This protein binds this small molecule.
Small molecule (SMILES): CC(=O)N[C@H]1[C@H](O[C@H]2[C@H](O)[C@@H](NC(C)=O)CO[C@@H]2CO)O[C@H](CO)[C@@H](O)[C@@H]1O

Binding-site contacts:
Ligand atom O5 contacts residue ASN203 of chain 1.A at 2.3 Å (h-bond).
Ligand atom C4 contacts residue ASN203 of chain 1.A at 4.3 Å.
Ligand atom C2 contacts residue ASN203 of chain 1.A at 2.6 Å.
Ligand atom C6 contacts residue GLU206 of chain 1.A at 3.7 Å.
Ligand atom C5 contacts residue ASN203 of chain 1.A at 3.6 Å.
Ligand atom C7 contacts residue GLU206 of chain 1.A at 4.1 Å.
Ligand atom O7 contacts residue GLN201 of chain 1.A at 3.9 Å.
Ligand atom C6 contacts residue THR205 of chain 1.A at 3.6 Å.
Ligand atom C8 contacts residue THR205 of chain 1.A at 3.9 Å.
Ligand atom C7 contacts residue ILE168 of chain 1.A at 3.8 Å (hydrophobic).
Ligand atom O6 contacts residue GLU206 of chain 1.A at 4.0 Å.
Ligand atom O7 contacts residue THR205 of chain 1.A at 3.8 Å.
Ligand atom C7 contacts residue GLN201 of chain 1.A at 4.5 Å.
Ligand atom O7 contacts residue ASN203 of chain 1.A at 3.3 Å (h-bond).
Ligand atom C7 contacts residue THR205 of chain 1.A at 4.2 Å.
Ligand atom C8 contacts residue GLN201 of chain 1.A at 4.2 Å.
Ligand atom N2 contacts residue GLU206 of chain 1.A at 4.4 Å.
Ligand atom C1 contacts residue THR205 of chain 1.A at 3.5 Å.
Ligand atom C8 contacts residue ASN203 of chain 1.A at 4.5 Å.
Ligand atom C5 contacts residue THR205 of chain 1.A at 3.5 Å.
Ligand atom C7 contacts residue ASN203 of chain 1.A at 3.3 Å.
Ligand atom O7 contacts residue LYS241 of chain 1.A at 3.8 Å.
Ligand atom C1 contacts residue ILE168 of chain 1.A at 4.1 Å (hydrophobic).
Ligand atom C3 contacts residue ASN203 of chain 1.A at 3.9 Å.
Ligand atom C1 contacts residue ASN203 of chain 1.A at 1.4 Å.
Ligand atom N2 contacts residue ILE168 of chain 1.A at 3.8 Å.
Ligand atom O5 contacts residue THR205 of chain 1.A at 3.6 Å (h-bond).
Ligand atom C8 contacts residue ILE168 of chain 1.A at 3.6 Å (hydrophobic).
Ligand atom O7 contacts residue GLU206 of chain 1.A at 3.2 Å (salt-bridge).
Ligand atom N2 contacts residue ASN203 of chain 1.A at 3.0 Å (h-bond).

Sequence of chain 1.A:
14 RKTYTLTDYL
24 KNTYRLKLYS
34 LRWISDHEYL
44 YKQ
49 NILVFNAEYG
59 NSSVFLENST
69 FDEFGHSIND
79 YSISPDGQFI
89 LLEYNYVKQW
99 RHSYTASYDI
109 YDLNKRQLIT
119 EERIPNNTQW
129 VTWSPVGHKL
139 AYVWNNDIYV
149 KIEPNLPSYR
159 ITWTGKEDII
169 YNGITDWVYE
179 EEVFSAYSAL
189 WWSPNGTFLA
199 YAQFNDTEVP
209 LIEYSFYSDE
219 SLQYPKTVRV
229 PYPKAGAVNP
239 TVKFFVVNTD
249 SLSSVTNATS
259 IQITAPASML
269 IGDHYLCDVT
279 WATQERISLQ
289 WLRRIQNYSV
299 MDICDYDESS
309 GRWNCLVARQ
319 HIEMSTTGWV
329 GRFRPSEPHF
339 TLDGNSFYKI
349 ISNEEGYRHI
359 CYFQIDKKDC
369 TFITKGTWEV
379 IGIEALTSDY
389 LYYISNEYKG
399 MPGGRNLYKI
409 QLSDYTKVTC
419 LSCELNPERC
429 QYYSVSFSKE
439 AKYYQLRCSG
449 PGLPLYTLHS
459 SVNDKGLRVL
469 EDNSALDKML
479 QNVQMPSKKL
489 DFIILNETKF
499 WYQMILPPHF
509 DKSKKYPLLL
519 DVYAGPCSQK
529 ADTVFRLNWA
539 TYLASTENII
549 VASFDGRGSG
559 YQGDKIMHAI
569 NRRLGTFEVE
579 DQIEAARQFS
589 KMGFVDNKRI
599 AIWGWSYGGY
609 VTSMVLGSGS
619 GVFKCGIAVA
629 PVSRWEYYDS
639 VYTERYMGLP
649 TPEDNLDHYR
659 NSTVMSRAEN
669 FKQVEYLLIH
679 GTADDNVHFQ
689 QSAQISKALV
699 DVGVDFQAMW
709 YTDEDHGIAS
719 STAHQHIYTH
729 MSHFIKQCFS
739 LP